Sequence of chain 2.A:
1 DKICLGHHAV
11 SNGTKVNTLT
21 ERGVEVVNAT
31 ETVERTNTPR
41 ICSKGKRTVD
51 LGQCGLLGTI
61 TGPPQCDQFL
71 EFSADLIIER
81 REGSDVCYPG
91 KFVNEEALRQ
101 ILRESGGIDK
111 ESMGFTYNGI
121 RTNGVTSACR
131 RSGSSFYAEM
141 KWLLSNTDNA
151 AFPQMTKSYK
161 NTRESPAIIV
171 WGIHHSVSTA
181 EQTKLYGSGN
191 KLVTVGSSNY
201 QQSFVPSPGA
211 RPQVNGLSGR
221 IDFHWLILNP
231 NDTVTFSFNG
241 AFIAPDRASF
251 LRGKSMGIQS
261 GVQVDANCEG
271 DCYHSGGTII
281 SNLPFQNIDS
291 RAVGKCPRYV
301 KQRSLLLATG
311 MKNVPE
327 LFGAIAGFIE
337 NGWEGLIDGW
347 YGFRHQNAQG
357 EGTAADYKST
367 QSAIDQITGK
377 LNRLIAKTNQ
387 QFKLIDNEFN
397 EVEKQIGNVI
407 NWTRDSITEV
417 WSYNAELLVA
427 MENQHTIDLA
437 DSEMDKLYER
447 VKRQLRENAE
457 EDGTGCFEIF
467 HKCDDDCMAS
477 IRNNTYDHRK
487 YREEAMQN

This small molecule binds to this protein.
Small molecule (SMILES): CC(=O)N[C@@H]1[C@@H](O)[C@H](O)[C@@H](CO)O[C@H]1O

Binding-site contacts:
Ligand atom O7 contacts residue ASN407 of chain 2.A at 3.9 Å.
Ligand atom C5 contacts residue ASN407 of chain 2.A at 3.7 Å.
Ligand atom C6 contacts residue ASN407 of chain 2.A at 4.4 Å.
Ligand atom C8 contacts residue ASN404 of chain 2.A at 4.2 Å.
Ligand atom O5 contacts residue ASN407 of chain 2.A at 2.4 Å (h-bond).
Ligand atom C7 contacts residue GLY403 of chain 2.A at 4.4 Å.
Ligand atom N2 contacts residue GLY403 of chain 2.A at 4.4 Å.
Ligand atom O6 contacts residue ASN407 of chain 2.A at 4.3 Å.
Ligand atom C8 contacts residue GLY403 of chain 2.A at 3.8 Å.
Ligand atom C4 contacts residue ASN407 of chain 2.A at 4.2 Å.
Ligand atom N2 contacts residue ASN407 of chain 2.A at 3.0 Å (h-bond).
Ligand atom C3 contacts residue ASN407 of chain 2.A at 3.8 Å.
Ligand atom O7 contacts residue LYS400 of chain 2.A at 4.0 Å.
Ligand atom C8 contacts residue LYS400 of chain 2.A at 3.7 Å.
Ligand atom C2 contacts residue ASN407 of chain 2.A at 2.5 Å.
Ligand atom O7 contacts residue ASN404 of chain 2.A at 4.0 Å.
Ligand atom C7 contacts residue LYS400 of chain 2.A at 4.3 Å.
Ligand atom C7 contacts residue ASN407 of chain 2.A at 3.6 Å.
Ligand atom C1 contacts residue ASN407 of chain 2.A at 1.4 Å.
Ligand atom C8 contacts residue VAL398 of chain 2.A at 4.4 Å (hydrophobic).